Binding-site contacts:
Ligand atom C3 contacts residue ILE130 of chain 1.B at 4.0 Å (hydrophobic).
Ligand atom C5 contacts residue TRP151 of chain 1.B at 4.0 Å (hydrophobic).
Ligand atom C1 contacts residue THR54 of chain 1.B at 3.7 Å.
Ligand atom O1 contacts residue HIS57 of chain 1.B at 3.1 Å (h-bond).
Ligand atom C3 contacts residue TRP151 of chain 1.B at 4.1 Å (hydrophobic).
Ligand atom C9 contacts residue GLN46 of chain 1.B at 3.8 Å.
Ligand atom C3 contacts residue HIS57 of chain 1.B at 3.4 Å.
Ligand atom C5 contacts residue PRO55 of chain 1.B at 3.5 Å (hydrophobic).
Ligand atom C6 contacts residue THR54 of chain 1.B at 3.9 Å.
Ligand atom C12 contacts residue PHE65 of chain 1.B at 3.9 Å (hydrophobic).
Ligand atom C1 contacts residue TRP151 of chain 1.B at 3.8 Å (hydrophobic).
Ligand atom C4 contacts residue PHE149 of chain 1.B at 3.8 Å (hydrophobic).
Ligand atom C7 contacts residue ILE22 of chain 1.B at 4.1 Å (hydrophobic).
Ligand atom C10 contacts residue THR54 of chain 1.B at 3.5 Å.
Ligand atom O2 contacts residue TRP44 of chain 1.B at 3.7 Å.
Ligand atom O1 contacts residue GLU63 of chain 1.B at 3.5 Å (salt-bridge).
Ligand atom C9 contacts residue ILE48 of chain 1.B at 3.7 Å (hydrophobic).
Ligand atom C12 contacts residue GLU63 of chain 1.B at 3.4 Å.
Ligand atom C12 contacts residue ZN1 of chain 1.K at 2.8 Å.
Ligand atom O2 contacts residue ZN1 of chain 1.K at 2.4 Å.
Ligand atom C11 contacts residue GLN46 of chain 1.B at 3.8 Å.
Ligand atom C4 contacts residue HIS57 of chain 1.B at 4.0 Å.
Ligand atom O2 contacts residue HIS57 of chain 1.B at 3.3 Å (h-bond).
Ligand atom C11 contacts residue TRP44 of chain 1.B at 3.9 Å (hydrophobic).
Ligand atom C5 contacts residue PHE149 of chain 1.B at 3.6 Å (hydrophobic).
Ligand atom O1 contacts residue HIS106 of chain 1.B at 3.7 Å.
Ligand atom C2 contacts residue TRP151 of chain 1.B at 4.0 Å (hydrophobic).
Ligand atom O2 contacts residue HIS59 of chain 1.B at 3.5 Å (h-bond).
Ligand atom C7 contacts residue PRO55 of chain 1.B at 3.8 Å (hydrophobic).
Ligand atom O1 contacts residue PHE65 of chain 1.B at 3.4 Å.
Ligand atom O1 contacts residue ZN1 of chain 1.K at 2.5 Å.
Ligand atom C12 contacts residue HIS57 of chain 1.B at 3.4 Å.
Ligand atom C10 contacts residue GLN46 of chain 1.B at 3.2 Å.
Ligand atom C9 contacts residue THR54 of chain 1.B at 3.7 Å.
Ligand atom O2 contacts residue GLU63 of chain 1.B at 2.6 Å (salt-bridge).
Ligand atom C6 contacts residue TRP151 of chain 1.B at 3.9 Å (hydrophobic).
Ligand atom C8 contacts residue LEU25 of chain 1.B at 3.8 Å (hydrophobic).
Ligand atom C4 contacts residue ILE130 of chain 1.B at 3.9 Å (hydrophobic).
Ligand atom C9 contacts residue LEU25 of chain 1.B at 3.7 Å (hydrophobic).
Ligand atom C6 contacts residue PRO55 of chain 1.B at 3.8 Å (hydrophobic).

The protein below binds the small molecule below.
Small molecule (SMILES): O=C(O)Cc1cccc2ccccc12

Sequence of chain 1.B:
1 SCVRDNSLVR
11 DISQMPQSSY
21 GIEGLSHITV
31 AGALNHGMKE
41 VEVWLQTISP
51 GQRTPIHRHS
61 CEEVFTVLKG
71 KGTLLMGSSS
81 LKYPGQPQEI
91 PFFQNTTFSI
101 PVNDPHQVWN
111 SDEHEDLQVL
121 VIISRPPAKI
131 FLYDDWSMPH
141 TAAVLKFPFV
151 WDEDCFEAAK